Sequence of chain 1.A:
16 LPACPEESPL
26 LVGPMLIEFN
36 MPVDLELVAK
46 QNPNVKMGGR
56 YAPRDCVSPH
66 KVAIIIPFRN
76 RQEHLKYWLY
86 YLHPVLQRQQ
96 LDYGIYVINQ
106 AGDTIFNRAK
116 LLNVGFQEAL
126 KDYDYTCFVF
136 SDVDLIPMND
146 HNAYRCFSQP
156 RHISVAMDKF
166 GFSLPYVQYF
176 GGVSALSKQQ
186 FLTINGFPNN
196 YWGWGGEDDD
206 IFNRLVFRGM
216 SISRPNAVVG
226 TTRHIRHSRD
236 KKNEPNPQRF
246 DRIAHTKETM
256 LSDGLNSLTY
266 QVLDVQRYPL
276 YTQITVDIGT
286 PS

Binding-site contacts:
Ligand atom C2 contacts residue ASP204 of chain 1.A at 3.8 Å.
Ligand atom C6 contacts residue PHE245 of chain 1.A at 3.6 Å (hydrophobic).
Ligand atom C4 contacts residue TRP199 of chain 1.A at 4.0 Å (hydrophobic).
Ligand atom C6 contacts residue TYR174 of chain 1.A at 3.8 Å (hydrophobic).
Ligand atom N2 contacts residue GLY201 of chain 1.A at 3.6 Å.
Ligand atom C3 contacts residue TYR171 of chain 1.A at 3.7 Å (hydrophobic).
Ligand atom O5 contacts residue TYR171 of chain 1.A at 3.9 Å.
Ligand atom O3 contacts residue GOL1 of chain 1.M at 3.7 Å.
Ligand atom C8 contacts residue ILE248 of chain 1.A at 3.9 Å (hydrophobic).
Ligand atom C5 contacts residue TYR174 of chain 1.A at 3.9 Å (hydrophobic).
Ligand atom C8 contacts residue PHE245 of chain 1.A at 4.0 Å (hydrophobic).
Ligand atom C8 contacts residue ASP204 of chain 1.A at 3.5 Å.
Ligand atom C3 contacts residue ASP203 of chain 1.A at 3.4 Å.
Ligand atom C5 contacts residue TYR171 of chain 1.A at 3.7 Å (hydrophobic).
Ligand atom O7 contacts residue GLY201 of chain 1.A at 4.0 Å.
Ligand atom N2 contacts residue ASP204 of chain 1.A at 2.8 Å (salt-bridge).
Ligand atom O4 contacts residue ASP203 of chain 1.A at 2.7 Å (salt-bridge).
Ligand atom O3 contacts residue GLY200 of chain 1.A at 3.6 Å.
Ligand atom O7 contacts residue TRP199 of chain 1.A at 4.0 Å.
Ligand atom C3 contacts residue GLY201 of chain 1.A at 4.0 Å.
Ligand atom C1 contacts residue TYR171 of chain 1.A at 3.4 Å (hydrophobic).
Ligand atom C8 contacts residue GLY201 of chain 1.A at 3.6 Å.
Ligand atom C8 contacts residue ARG244 of chain 1.A at 4.1 Å.
Ligand atom C7 contacts residue ASP204 of chain 1.A at 3.6 Å.
Ligand atom O6 contacts residue TRP199 of chain 1.A at 3.7 Å.
Ligand atom O4 contacts residue TYR174 of chain 1.A at 3.4 Å.
Ligand atom C3 contacts residue ASP204 of chain 1.A at 3.8 Å.
Ligand atom O7 contacts residue ARG244 of chain 1.A at 2.7 Å (salt-bridge).
Ligand atom O7 contacts residue PHE245 of chain 1.A at 4.0 Å.
Ligand atom O1 contacts residue TYR171 of chain 1.A at 3.8 Å.
Ligand atom O3 contacts residue ASP203 of chain 1.A at 2.6 Å (salt-bridge).
Ligand atom O6 contacts residue PHE165 of chain 1.A at 3.9 Å.
Ligand atom C7 contacts residue ARG244 of chain 1.A at 3.7 Å.
Ligand atom C7 contacts residue GLY201 of chain 1.A at 3.6 Å.
Ligand atom C6 contacts residue PHE165 of chain 1.A at 3.6 Å (hydrophobic).
Ligand atom O4 contacts residue GOL1 of chain 1.M at 3.6 Å.
Ligand atom O3 contacts residue GLY201 of chain 1.A at 2.8 Å (h-bond).
Ligand atom C2 contacts residue TYR171 of chain 1.A at 4.0 Å (hydrophobic).
Ligand atom C1 contacts residue TYR171 of chain 1.A at 3.7 Å (hydrophobic).
Ligand atom C4 contacts residue ASP203 of chain 1.A at 3.6 Å.

This small molecule binds to this protein.
Small molecule (SMILES): CC(=O)N[C@H]1[C@H](O[C@H]2[C@@H](O)[C@H](O)[C@@H](CO)O[C@@H]2O)O[C@H](CO)[C@@H](O)[C@@H]1O